Sequence of chain 1.A:
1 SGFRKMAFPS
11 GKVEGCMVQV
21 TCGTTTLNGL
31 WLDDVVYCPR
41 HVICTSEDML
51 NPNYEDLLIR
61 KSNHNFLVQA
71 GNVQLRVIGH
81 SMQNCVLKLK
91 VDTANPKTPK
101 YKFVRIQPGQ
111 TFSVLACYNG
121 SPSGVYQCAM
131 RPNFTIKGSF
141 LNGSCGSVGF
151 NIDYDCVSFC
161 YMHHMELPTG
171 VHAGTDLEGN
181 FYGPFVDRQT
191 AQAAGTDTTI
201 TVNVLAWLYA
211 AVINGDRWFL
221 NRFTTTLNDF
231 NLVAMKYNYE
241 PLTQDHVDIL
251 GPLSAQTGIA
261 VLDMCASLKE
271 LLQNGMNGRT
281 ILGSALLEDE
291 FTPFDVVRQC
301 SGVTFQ

Binding-site contacts:
Ligand atom C10 contacts residue GLN189 of chain 1.A at 3.6 Å.
Ligand atom C33 contacts residue THR26 of chain 1.A at 3.6 Å.
Ligand atom C17 contacts residue HIS163 of chain 1.A at 3.8 Å.
Ligand atom C19 contacts residue HIS163 of chain 1.A at 3.9 Å.
Ligand atom C28 contacts residue HIS41 of chain 1.A at 3.7 Å.
Ligand atom C16 contacts residue GLU166 of chain 1.A at 3.7 Å.
Ligand atom C29 contacts residue HIS164 of chain 1.A at 3.4 Å.
Ligand atom N18 contacts residue HIS163 of chain 1.A at 3.0 Å (h-bond).
Ligand atom C26 contacts residue HIS41 of chain 1.A at 3.8 Å.
Ligand atom N32 contacts residue THR25 of chain 1.A at 3.6 Å.
Ligand atom C04 contacts residue ASN142 of chain 1.A at 3.7 Å.
Ligand atom C19 contacts residue CYS145 of chain 1.A at 3.9 Å (hydrophobic).
Ligand atom N18 contacts residue SER144 of chain 1.A at 3.4 Å (h-bond).
Ligand atom C17 contacts residue GLU166 of chain 1.A at 3.9 Å.
Ligand atom C16 contacts residue ASN142 of chain 1.A at 3.7 Å.
Ligand atom O01 contacts residue ASN142 of chain 1.A at 3.2 Å.
Ligand atom O13 contacts residue MET165 of chain 1.A at 3.6 Å.
Ligand atom N18 contacts residue LEU141 of chain 1.A at 4.0 Å.
Ligand atom C02 contacts residue GLY143 of chain 1.A at 4.0 Å.
Ligand atom C11 contacts residue GLN189 of chain 1.A at 3.7 Å.
Ligand atom N34 contacts residue GLY143 of chain 1.A at 3.5 Å (h-bond).
Ligand atom N03 contacts residue CYS145 of chain 1.A at 3.8 Å.
Ligand atom C29 contacts residue HIS41 of chain 1.A at 4.0 Å.
Ligand atom C16 contacts residue LEU141 of chain 1.A at 3.5 Å (hydrophobic).
Ligand atom C15 contacts residue ASN142 of chain 1.A at 3.3 Å.
Ligand atom C31 contacts residue CYS145 of chain 1.A at 3.7 Å (hydrophobic).
Ligand atom C28 contacts residue HIS164 of chain 1.A at 3.7 Å.
Ligand atom C30 contacts residue CYS145 of chain 1.A at 3.5 Å (hydrophobic).
Ligand atom C26 contacts residue MET165 of chain 1.A at 3.6 Å (hydrophobic).
Ligand atom C17 contacts residue PHE140 of chain 1.A at 3.5 Å (hydrophobic).
Ligand atom O13 contacts residue GLU166 of chain 1.A at 3.1 Å (salt-bridge).
Ligand atom C17 contacts residue SER144 of chain 1.A at 3.6 Å.
Ligand atom O01 contacts residue GLY143 of chain 1.A at 3.0 Å (h-bond).
Ligand atom N34 contacts residue CYS145 of chain 1.A at 4.0 Å.
Ligand atom C17 contacts residue LEU141 of chain 1.A at 3.5 Å (hydrophobic).
Ligand atom C31 contacts residue HIS41 of chain 1.A at 3.8 Å.
Ligand atom C16 contacts residue PHE140 of chain 1.A at 3.6 Å (hydrophobic).
Ligand atom C14 contacts residue ASN142 of chain 1.A at 3.8 Å.
Ligand atom C29 contacts residue CYS145 of chain 1.A at 3.9 Å (hydrophobic).
Ligand atom C02 contacts residue CYS145 of chain 1.A at 3.5 Å (hydrophobic).

This small molecule binds to this protein.
Small molecule (SMILES): CC(C)(C)c1ccc(N(C(=O)c2c[nH]cn2)[C@@H](C(=O)NC2CCCCC2)c2cccnc2)cc1